Sequence of chain 1.C:
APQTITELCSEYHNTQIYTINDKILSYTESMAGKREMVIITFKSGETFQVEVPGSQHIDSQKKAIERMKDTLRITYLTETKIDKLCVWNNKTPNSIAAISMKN

Binding-site contacts:
Ligand atom C6 contacts residue HIS57 of chain 1.C at 3.6 Å.
Ligand atom CBX contacts residue GLN56 of chain 1.C at 3.7 Å.
Ligand atom CBU contacts residue GLN56 of chain 1.C at 3.6 Å.
Ligand atom C4 contacts residue TRP88 of chain 1.C at 3.6 Å (hydrophobic).
Ligand atom C3 contacts residue TRP88 of chain 1.C at 3.7 Å (hydrophobic).
Ligand atom C4 contacts residue LYS91 of chain 1.C at 3.9 Å.
Ligand atom O4 contacts residue LYS91 of chain 1.C at 2.9 Å (salt-bridge).
Ligand atom O3 contacts residue GLU51 of chain 1.C at 4.0 Å.
Ligand atom C3 contacts residue LYS91 of chain 1.C at 3.7 Å.
Ligand atom C6 contacts residue GLN61 of chain 1.C at 4.0 Å.
Ligand atom O3 contacts residue TRP88 of chain 1.C at 3.9 Å.
Ligand atom CBW contacts residue GLN56 of chain 1.C at 3.6 Å.
Ligand atom O3 contacts residue LYS91 of chain 1.C at 2.8 Å (salt-bridge).
Ligand atom OBV contacts residue GLN56 of chain 1.C at 3.1 Å (h-bond).
Ligand atom CBS contacts residue GLN56 of chain 1.C at 4.1 Å.
Ligand atom C3 contacts residue ASN90 of chain 1.C at 3.6 Å.
Ligand atom O2 contacts residue ASN90 of chain 1.C at 2.9 Å (h-bond).
Ligand atom CBX contacts residue SER55 of chain 1.C at 3.6 Å.
Ligand atom C4 contacts residue GLU51 of chain 1.C at 3.4 Å.
Ligand atom O6 contacts residue GLN56 of chain 1.C at 4.1 Å.
Ligand atom O6 contacts residue GLN61 of chain 1.C at 3.0 Å (h-bond).
Ligand atom CBZ contacts residue GLN56 of chain 1.C at 3.6 Å.
Ligand atom CBY contacts residue GLN56 of chain 1.C at 3.8 Å.
Ligand atom C2 contacts residue LYS91 of chain 1.C at 3.9 Å.
Ligand atom O4 contacts residue GLN56 of chain 1.C at 3.4 Å (h-bond).
Ligand atom CBT contacts residue SER55 of chain 1.C at 4.0 Å.
Ligand atom CBT contacts residue GLN56 of chain 1.C at 4.1 Å.
Ligand atom C5 contacts residue TRP88 of chain 1.C at 3.6 Å (hydrophobic).
Ligand atom CBW contacts residue SER55 of chain 1.C at 3.5 Å.
Ligand atom C6 contacts residue GLN56 of chain 1.C at 4.1 Å.
Ligand atom O3 contacts residue ASN90 of chain 1.C at 2.7 Å (h-bond).
Ligand atom O4 contacts residue GLU51 of chain 1.C at 2.7 Å (salt-bridge).
Ligand atom O6 contacts residue TRP88 of chain 1.C at 3.7 Å.
Ligand atom CBU contacts residue SER55 of chain 1.C at 4.0 Å.
Ligand atom CCA contacts residue GLN56 of chain 1.C at 3.8 Å.
Ligand atom C2 contacts residue ASN90 of chain 1.C at 4.1 Å.
Ligand atom O5 contacts residue GLN56 of chain 1.C at 3.7 Å.
Ligand atom C6 contacts residue TRP88 of chain 1.C at 3.6 Å (hydrophobic).
Ligand atom NAA contacts residue GLN56 of chain 1.C at 3.9 Å.
Ligand atom O6 contacts residue HIS57 of chain 1.C at 3.7 Å.

This small molecule binds to this protein.
Small molecule (SMILES): CC(=O)N[C@H]1[C@H]([C@H](O)[C@H](O)CO)O[C@](C(=O)O)(n2cc(C[C@H](NC(=O)Cc3ccccc3)C(=O)NCC[C@@H]3O[C@H](CO)[C@H](O)[C@H](O)[C@H]3O)nn2)C[C@@H]1O